Sequence of chain 1.D:
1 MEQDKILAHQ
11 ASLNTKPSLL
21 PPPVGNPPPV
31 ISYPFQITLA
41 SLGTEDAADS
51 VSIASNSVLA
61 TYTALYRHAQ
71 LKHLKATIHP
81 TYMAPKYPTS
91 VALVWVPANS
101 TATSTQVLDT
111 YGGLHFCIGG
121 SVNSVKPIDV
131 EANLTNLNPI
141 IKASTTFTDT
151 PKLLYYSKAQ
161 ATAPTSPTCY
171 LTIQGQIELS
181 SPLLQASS

Sequence of chain 1.C:
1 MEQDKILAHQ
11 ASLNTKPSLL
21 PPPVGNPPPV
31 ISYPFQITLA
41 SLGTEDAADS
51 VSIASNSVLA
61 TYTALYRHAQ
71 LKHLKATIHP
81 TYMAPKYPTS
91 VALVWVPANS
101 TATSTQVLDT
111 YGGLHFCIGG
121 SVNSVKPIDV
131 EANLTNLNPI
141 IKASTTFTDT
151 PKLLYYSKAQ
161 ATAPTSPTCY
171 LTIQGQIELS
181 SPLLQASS

A protein and the small-molecule ligand that binds it are described below.
Small molecule (SMILES): O=c1ccn([C@@H]2O[C@H](CO[P](=O)(O)O[C@H]3[C@@H](O)[C@H](n4ccc(=O)[nH]c4=O)O[C@@H]3CO[P](=O)(O)O[C@H]3[C@@H](O)[C@H](n4ccc(=O)[nH]c4=O)O[C@@H]3CO[P](=O)(O)O[C@H]3[C@@H](O)[C@H](n4ccc(=O)[nH]c4=O)O[C@@H]3CO[P](=O)(O)O[C@H]3[C@@H](O)[C@H](n4ccc(=O)[nH]c4=O)O[C@@H]3CO[P](=O)(O)O[C@H]3[C@@H](O)[C@H](n4ccc(=O)[nH]c4=O)O[C@@H]3CO[P](=O)(O)O[C@H]3[C@@H](O)[C@H](n4ccc(=O)[nH]c4=O)O[C@@H]3COP(=O)(O)O)[C@@H](O)[C@H]2O)c(=O)[nH]1

Sequence of chain 1.E:
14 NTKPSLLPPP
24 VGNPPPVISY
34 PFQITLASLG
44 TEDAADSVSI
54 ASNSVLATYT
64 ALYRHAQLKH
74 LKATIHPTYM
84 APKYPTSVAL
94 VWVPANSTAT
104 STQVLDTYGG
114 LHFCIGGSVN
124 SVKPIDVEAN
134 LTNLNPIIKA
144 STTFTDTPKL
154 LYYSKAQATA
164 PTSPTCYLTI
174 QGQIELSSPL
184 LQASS

Binding-site contacts:
Ligand atom N3 contacts residue LYS5 of chain 5.C at 2.1 Å (salt-bridge).
Ligand atom OP2 contacts residue GLY25 of chain 1.C at 2.7 Å (h-bond).
Ligand atom O2' contacts residue LEU114 of chain 1.E at 2.2 Å.
Ligand atom O3' contacts residue LEU114 of chain 1.E at 2.8 Å.
Ligand atom N3 contacts residue ILE173 of chain 5.D at 2.6 Å.
Ligand atom C1' contacts residue LYS5 of chain 5.C at 2.4 Å.
Ligand atom OP1 contacts residue LEU7 of chain 1.D at 2.8 Å (h-bond).
Ligand atom C4 contacts residue THR172 of chain 5.D at 2.4 Å.
Ligand atom C4 contacts residue GLN36 of chain 5.D at 2.7 Å.
Ligand atom O2 contacts residue THR77 of chain 5.D at 2.7 Å (h-bond).
Ligand atom C6 contacts residue THR172 of chain 5.D at 2.8 Å.
Ligand atom OP1 contacts residue ALA11 of chain 1.D at 2.6 Å (h-bond).
Ligand atom C6 contacts residue GLN36 of chain 5.D at 2.8 Å.
Ligand atom OP2 contacts residue PRO127 of chain 5.D at 2.4 Å.
Ligand atom C2 contacts residue LYS5 of chain 5.C at 1.8 Å.
Ligand atom O2 contacts residue LYS75 of chain 5.D at 2.5 Å (salt-bridge).
Ligand atom OP2 contacts residue SER12 of chain 1.D at 2.7 Å (h-bond).
Ligand atom C2' contacts residue GLN174 of chain 5.D at 2.8 Å.
Ligand atom OP2 contacts residue GLN174 of chain 5.D at 2.7 Å (h-bond).
Ligand atom C5 contacts residue LYS5 of chain 5.C at 1.1 Å.
Ligand atom O2' contacts residue LYS75 of chain 5.D at 2.4 Å.
Ligand atom N1 contacts residue LYS5 of chain 5.C at 1.1 Å (salt-bridge).
Ligand atom O4 contacts residue ILE173 of chain 5.D at 2.3 Å (h-bond).
Ligand atom OP1 contacts residue HIS9 of chain 1.D at 2.6 Å (h-bond).
Ligand atom C5 contacts residue ASP129 of chain 5.D at 2.4 Å.
Ligand atom O4 contacts residue THR172 of chain 5.D at 2.5 Å.
Ligand atom OP1 contacts residue ASP4 of chain 5.C at 2.7 Å (salt-bridge).
Ligand atom N3 contacts residue ASP129 of chain 5.D at 1.7 Å (salt-bridge).
Ligand atom OP1 contacts residue HIS115 of chain 1.E at 2.2 Å (h-bond).
Ligand atom O4 contacts residue ASP129 of chain 5.D at 0.2 Å (salt-bridge).
Ligand atom C5 contacts residue THR172 of chain 5.D at 2.4 Å.
Ligand atom C4 contacts residue LYS5 of chain 5.C at 2.0 Å.
Ligand atom OP2 contacts residue HIS9 of chain 1.D at 2.5 Å (h-bond).
Ligand atom N3 contacts residue LYS75 of chain 5.D at 2.7 Å (salt-bridge).
Ligand atom O4 contacts residue GLU131 of chain 5.D at 2.6 Å (salt-bridge).
Ligand atom O5' contacts residue HIS79 of chain 5.D at 2.7 Å (h-bond).
Ligand atom C5 contacts residue GLN36 of chain 5.D at 2.5 Å.
Ligand atom C4 contacts residue ASP129 of chain 5.D at 1.2 Å.
Ligand atom C5' contacts residue ALA11 of chain 1.D at 2.7 Å (hydrophobic).
Ligand atom C6 contacts residue LYS5 of chain 5.C at 0.7 Å.

Sequence of chain 5.D:
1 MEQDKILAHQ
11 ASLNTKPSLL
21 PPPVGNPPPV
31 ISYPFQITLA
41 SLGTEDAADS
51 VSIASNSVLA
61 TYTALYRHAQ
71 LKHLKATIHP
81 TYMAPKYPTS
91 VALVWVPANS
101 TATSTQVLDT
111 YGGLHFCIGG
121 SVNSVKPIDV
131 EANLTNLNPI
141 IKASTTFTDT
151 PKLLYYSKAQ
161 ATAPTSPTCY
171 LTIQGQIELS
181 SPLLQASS

Sequence of chain 5.C:
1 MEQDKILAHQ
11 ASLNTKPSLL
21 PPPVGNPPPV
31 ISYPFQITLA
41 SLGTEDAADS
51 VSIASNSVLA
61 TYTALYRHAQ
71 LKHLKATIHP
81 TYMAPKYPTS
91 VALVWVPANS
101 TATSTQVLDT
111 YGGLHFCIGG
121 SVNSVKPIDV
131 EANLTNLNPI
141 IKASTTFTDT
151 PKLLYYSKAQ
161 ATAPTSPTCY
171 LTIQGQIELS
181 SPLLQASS